A protein and the small-molecule ligand that binds it are described below.
Small molecule (SMILES): CC(C)C[C@@H](CP(=O)(O)[C@@H](N)c1ccccc1)C(=O)O

Binding-site contacts:
Ligand atom O21 contacts residue VAL264 of chain 1.A at 3.7 Å.
Ligand atom O09 contacts residue GLU324 of chain 1.A at 2.8 Å (salt-bridge).
Ligand atom N12 contacts residue LYS323 of chain 1.A at 3.4 Å (salt-bridge).
Ligand atom O10 contacts residue GLU302 of chain 1.A at 2.6 Å (salt-bridge).
Ligand atom C14 contacts residue TYR380 of chain 1.A at 3.4 Å (hydrophobic).
Ligand atom O10 contacts residue ZN1 of chain 1.C at 2.8 Å.
Ligand atom C19 contacts residue GLY265 of chain 1.A at 3.6 Å.
Ligand atom C05 contacts residue HIS301 of chain 1.A at 3.6 Å.
Ligand atom C17 contacts residue GLN122 of chain 1.A at 3.3 Å.
Ligand atom P08 contacts residue ALA266 of chain 1.A at 3.6 Å.
Ligand atom C18 contacts residue MET267 of chain 1.A at 3.4 Å (hydrophobic).
Ligand atom C15 contacts residue TYR380 of chain 1.A at 3.4 Å (hydrophobic).
Ligand atom C11 contacts residue GLU268 of chain 1.A at 3.3 Å.
Ligand atom N12 contacts residue GLU324 of chain 1.A at 3.0 Å (salt-bridge).
Ligand atom C17 contacts residue VAL264 of chain 1.A at 3.6 Å (hydrophobic).
Ligand atom O20 contacts residue GLY265 of chain 1.A at 2.6 Å (h-bond).
Ligand atom C18 contacts residue ALA266 of chain 1.A at 3.2 Å (hydrophobic).
Ligand atom N12 contacts residue ZN1 of chain 1.C at 3.6 Å.
Ligand atom O09 contacts residue HIS301 of chain 1.A at 3.4 Å (h-bond).
Ligand atom C11 contacts residue MET267 of chain 1.A at 3.6 Å (hydrophobic).
Ligand atom O20 contacts residue VAL264 of chain 1.A at 3.5 Å.
Ligand atom C13 contacts residue GLU124 of chain 1.A at 3.5 Å.
Ligand atom C14 contacts residue GLU124 of chain 1.A at 3.5 Å.
Ligand atom N12 contacts residue GLU268 of chain 1.A at 2.9 Å (salt-bridge).
Ligand atom O09 contacts residue ZN1 of chain 1.C at 2.1 Å.
Ligand atom C05 contacts residue TYR385 of chain 1.A at 3.8 Å (hydrophobic).
Ligand atom P08 contacts residue TYR385 of chain 1.A at 3.6 Å.
Ligand atom O10 contacts residue GLU268 of chain 1.A at 3.8 Å.
Ligand atom O20 contacts residue ALA266 of chain 1.A at 3.7 Å.
Ligand atom C11 contacts residue ALA266 of chain 1.A at 3.7 Å (hydrophobic).
Ligand atom O10 contacts residue ALA266 of chain 1.A at 3.5 Å (h-bond).
Ligand atom C11 contacts residue GLU124 of chain 1.A at 3.4 Å.
Ligand atom C19 contacts residue VAL264 of chain 1.A at 3.7 Å (hydrophobic).
Ligand atom C14 contacts residue TYR385 of chain 1.A at 3.8 Å (hydrophobic).
Ligand atom N12 contacts residue GLU124 of chain 1.A at 2.6 Å (salt-bridge).
Ligand atom O09 contacts residue TYR385 of chain 1.A at 2.5 Å (h-bond).
Ligand atom O10 contacts residue HIS301 of chain 1.A at 3.3 Å (h-bond).
Ligand atom C07 contacts residue ALA266 of chain 1.A at 3.2 Å (hydrophobic).
Ligand atom C13 contacts residue MET267 of chain 1.A at 3.6 Å (hydrophobic).
Ligand atom P08 contacts residue ZN1 of chain 1.C at 3.0 Å.

Sequence of chain 1.A:
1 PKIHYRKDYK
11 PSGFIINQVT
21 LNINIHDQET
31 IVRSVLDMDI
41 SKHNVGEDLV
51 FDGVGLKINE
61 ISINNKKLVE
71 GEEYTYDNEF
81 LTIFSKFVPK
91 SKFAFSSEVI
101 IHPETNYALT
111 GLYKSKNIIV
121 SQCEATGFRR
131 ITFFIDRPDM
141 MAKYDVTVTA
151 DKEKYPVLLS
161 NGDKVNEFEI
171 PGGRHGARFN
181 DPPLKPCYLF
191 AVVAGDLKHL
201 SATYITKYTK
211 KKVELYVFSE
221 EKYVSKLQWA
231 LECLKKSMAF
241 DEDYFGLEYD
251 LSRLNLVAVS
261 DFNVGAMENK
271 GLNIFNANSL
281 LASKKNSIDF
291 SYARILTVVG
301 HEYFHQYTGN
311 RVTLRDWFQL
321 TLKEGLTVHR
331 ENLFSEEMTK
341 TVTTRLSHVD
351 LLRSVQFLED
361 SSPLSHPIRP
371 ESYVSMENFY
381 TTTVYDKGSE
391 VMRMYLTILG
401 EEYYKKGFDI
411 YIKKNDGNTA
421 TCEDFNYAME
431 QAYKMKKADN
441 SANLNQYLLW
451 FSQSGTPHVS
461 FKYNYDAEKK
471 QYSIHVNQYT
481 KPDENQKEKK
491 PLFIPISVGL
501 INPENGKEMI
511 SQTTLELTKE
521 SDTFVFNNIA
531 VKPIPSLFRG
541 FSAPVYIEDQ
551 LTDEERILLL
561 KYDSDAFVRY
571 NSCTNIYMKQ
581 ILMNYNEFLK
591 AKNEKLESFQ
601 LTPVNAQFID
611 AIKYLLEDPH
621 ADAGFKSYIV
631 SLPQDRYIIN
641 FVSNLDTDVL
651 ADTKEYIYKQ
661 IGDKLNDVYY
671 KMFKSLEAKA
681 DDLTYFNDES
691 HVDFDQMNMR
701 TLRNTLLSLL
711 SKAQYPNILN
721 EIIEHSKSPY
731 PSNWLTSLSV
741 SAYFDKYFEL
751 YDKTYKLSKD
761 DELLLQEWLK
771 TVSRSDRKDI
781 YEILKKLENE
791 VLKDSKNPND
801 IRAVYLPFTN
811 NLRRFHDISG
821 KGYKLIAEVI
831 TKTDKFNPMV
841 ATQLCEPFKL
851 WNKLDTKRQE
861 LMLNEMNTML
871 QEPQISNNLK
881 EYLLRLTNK